Sequence of chain 1.A:
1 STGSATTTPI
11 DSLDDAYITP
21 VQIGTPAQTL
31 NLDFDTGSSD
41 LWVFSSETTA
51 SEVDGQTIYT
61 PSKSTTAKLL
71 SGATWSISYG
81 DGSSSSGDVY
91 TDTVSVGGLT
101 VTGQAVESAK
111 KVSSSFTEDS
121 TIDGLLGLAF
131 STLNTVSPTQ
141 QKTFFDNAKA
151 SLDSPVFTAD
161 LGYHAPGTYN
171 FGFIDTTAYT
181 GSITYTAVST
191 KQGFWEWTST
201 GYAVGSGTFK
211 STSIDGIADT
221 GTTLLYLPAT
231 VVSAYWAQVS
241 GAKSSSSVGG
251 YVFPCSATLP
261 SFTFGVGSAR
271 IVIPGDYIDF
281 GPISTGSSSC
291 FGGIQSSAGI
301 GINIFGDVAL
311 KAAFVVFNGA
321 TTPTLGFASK

Binding-site contacts:
Ligand atom OH contacts residue ASP35 of chain 1.A at 2.6 Å (salt-bridge).
Ligand atom CM1 contacts residue GLY37 of chain 1.A at 3.7 Å.
Ligand atom C2 contacts residue THR223 of chain 1.A at 3.6 Å.
Ligand atom CM1 contacts residue PHE194 of chain 1.A at 3.5 Å (hydrophobic).
Ligand atom CD11 contacts residue LEU125 of chain 1.A at 3.6 Å (hydrophobic).
Ligand atom O11 contacts residue GLY80 of chain 1.A at 3.0 Å (h-bond).
Ligand atom CE2 contacts residue ILE10 of chain 1.A at 3.7 Å (hydrophobic).
Ligand atom C3 contacts residue ASP15 of chain 1.A at 3.4 Å.
Ligand atom CE11 contacts residue ASP33 of chain 1.A at 3.3 Å.
Ligand atom CH contacts residue ASP35 of chain 1.A at 3.1 Å.
Ligand atom O2 contacts residue THR222 of chain 1.A at 3.2 Å.
Ligand atom OH contacts residue ASP219 of chain 1.A at 3.1 Å (salt-bridge).
Ligand atom CA contacts residue THR223 of chain 1.A at 3.7 Å.
Ligand atom O2 contacts residue THR223 of chain 1.A at 3.0 Å (h-bond).
Ligand atom N contacts residue THR223 of chain 1.A at 3.0 Å (h-bond).
Ligand atom O11 contacts residue TYR79 of chain 1.A at 3.7 Å.
Ligand atom CE2 contacts residue ASP15 of chain 1.A at 3.6 Å.
Ligand atom CE11 contacts residue LEU125 of chain 1.A at 3.1 Å (hydrophobic).
Ligand atom CD2 contacts residue ASP15 of chain 1.A at 3.3 Å.
Ligand atom CE2 contacts residue ALA16 of chain 1.A at 3.6 Å (hydrophobic).
Ligand atom CB contacts residue THR223 of chain 1.A at 3.5 Å.
Ligand atom O21 contacts residue ASP219 of chain 1.A at 3.0 Å (salt-bridge).
Ligand atom O3 contacts residue TYR79 of chain 1.A at 3.7 Å.
Ligand atom CA2 contacts residue TYR79 of chain 1.A at 3.5 Å (hydrophobic).
Ligand atom CZ1 contacts residue PHE116 of chain 1.A at 3.2 Å (hydrophobic).
Ligand atom CD11 contacts residue ASP33 of chain 1.A at 3.4 Å.
Ligand atom CD2 contacts residue ALA16 of chain 1.A at 3.5 Å (hydrophobic).
Ligand atom C3 contacts residue THR223 of chain 1.A at 3.3 Å.
Ligand atom O3 contacts residue ASP81 of chain 1.A at 3.2 Å (salt-bridge).
Ligand atom O3 contacts residue GLY80 of chain 1.A at 3.0 Å (h-bond).
Ligand atom CB1 contacts residue THR222 of chain 1.A at 3.4 Å.
Ligand atom CZ contacts residue ASP119 of chain 1.A at 3.6 Å.
Ligand atom CG1 contacts residue LEU125 of chain 1.A at 3.1 Å (hydrophobic).
Ligand atom OH contacts residue GLY221 of chain 1.A at 3.5 Å (h-bond).
Ligand atom N2 contacts residue GLY221 of chain 1.A at 3.4 Å (h-bond).
Ligand atom CA1 contacts residue THR222 of chain 1.A at 3.5 Å.
Ligand atom CE21 contacts residue PHE116 of chain 1.A at 2.8 Å (hydrophobic).
Ligand atom CB2 contacts residue ASP35 of chain 1.A at 3.1 Å.
Ligand atom N1 contacts residue ASP81 of chain 1.A at 3.0 Å (salt-bridge).
Ligand atom CB2 contacts residue LEU125 of chain 1.A at 3.7 Å (hydrophobic).

A protein and the small-molecule ligand that binds it are described below.
Small molecule (SMILES): CSC[C@H](NC(=O)[C@H](Cc1ccccc1)NC(=O)N1CCOCC1)C(=O)N[C@@H](CC1CCCCC1)[C@@H](O)C(=O)OC(C)C